A protein and the small-molecule ligand that binds it are described below.
Small molecule (SMILES): CC(=O)N[C@@H](CC(C)C)C(=O)N[C@@H](CC(C)C)C(=O)N[C@H](CO)CCCNC(N)=[NH2+]

Sequence of chain 1.A:
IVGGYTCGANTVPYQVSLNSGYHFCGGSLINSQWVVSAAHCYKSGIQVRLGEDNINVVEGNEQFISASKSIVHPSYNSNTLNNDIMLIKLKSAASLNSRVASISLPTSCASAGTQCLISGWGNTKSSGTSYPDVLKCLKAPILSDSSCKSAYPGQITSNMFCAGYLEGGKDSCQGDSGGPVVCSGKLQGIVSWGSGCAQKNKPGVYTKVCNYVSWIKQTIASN

Binding-site contacts:
Ligand atom N contacts residue HIS40 of chain 1.A at 3.9 Å.
Ligand atom NH1 contacts residue ASP171 of chain 1.A at 2.8 Å (salt-bridge).
Ligand atom C contacts residue GLN174 of chain 1.A at 3.8 Å.
Ligand atom NH2 contacts residue GLY196 of chain 1.A at 2.8 Å (h-bond).
Ligand atom CA contacts residue SER192 of chain 1.A at 3.7 Å.
Ligand atom CD1 contacts residue LEU81 of chain 1.A at 3.4 Å (hydrophobic).
Ligand atom O contacts residue SER177 of chain 1.A at 2.1 Å (h-bond).
Ligand atom NH2 contacts residue SER172 of chain 1.A at 3.9 Å.
Ligand atom C contacts residue HIS40 of chain 1.A at 3.6 Å.
Ligand atom CA contacts residue SER177 of chain 1.A at 2.4 Å.
Ligand atom CZ contacts residue ASP171 of chain 1.A at 3.3 Å.
Ligand atom NE contacts residue GLY196 of chain 1.A at 3.7 Å.
Ligand atom O contacts residue TRP193 of chain 1.A at 3.3 Å.
Ligand atom CB contacts residue SER177 of chain 1.A at 2.9 Å.
Ligand atom CA contacts residue GLY194 of chain 1.A at 3.6 Å.
Ligand atom O contacts residue HIS40 of chain 1.A at 2.7 Å (h-bond).
Ligand atom O contacts residue GLY194 of chain 1.A at 3.1 Å (h-bond).
Ligand atom CD2 contacts residue GLY194 of chain 1.A at 3.8 Å.
Ligand atom NH2 contacts residue ASP171 of chain 1.A at 2.7 Å (salt-bridge).
Ligand atom CD2 contacts residue TRP193 of chain 1.A at 3.4 Å (hydrophobic).
Ligand atom C contacts residue SER177 of chain 1.A at 1.4 Å.
Ligand atom CG contacts residue GLN174 of chain 1.A at 3.6 Å.
Ligand atom N contacts residue SER177 of chain 1.A at 2.9 Å (h-bond).
Ligand atom CZ contacts residue SER172 of chain 1.A at 3.4 Å.
Ligand atom CB contacts residue CYS173 of chain 1.A at 3.6 Å (hydrophobic).
Ligand atom CZ contacts residue GLY196 of chain 1.A at 3.7 Å.
Ligand atom NH1 contacts residue GLY204 of chain 1.A at 3.1 Å.
Ligand atom C contacts residue SER192 of chain 1.A at 3.9 Å.
Ligand atom CB contacts residue SER192 of chain 1.A at 3.5 Å.
Ligand atom NE contacts residue SER172 of chain 1.A at 3.7 Å.
Ligand atom O contacts residue GLY194 of chain 1.A at 3.4 Å (h-bond).
Ligand atom NH2 contacts residue CYS197 of chain 1.A at 3.7 Å.
Ligand atom CG contacts residue CYS173 of chain 1.A at 3.9 Å (hydrophobic).
Ligand atom O contacts residue GLN174 of chain 1.A at 2.9 Å (h-bond).
Ligand atom O contacts residue GLY196 of chain 1.A at 3.5 Å (h-bond).
Ligand atom NH2 contacts residue GLY194 of chain 1.A at 3.8 Å.
Ligand atom CD contacts residue SER172 of chain 1.A at 3.8 Å.
Ligand atom NH1 contacts residue SER172 of chain 1.A at 3.0 Å (h-bond).
Ligand atom N contacts residue SER192 of chain 1.A at 2.9 Å (h-bond).
Ligand atom CD1 contacts residue HIS40 of chain 1.A at 3.5 Å.